Binding-site contacts:
Ligand atom C11 contacts residue TYR319 of chain 1.A at 3.2 Å (hydrophobic).
Ligand atom O15 contacts residue PRO252 of chain 1.A at 4.3 Å.
Ligand atom C12 contacts residue PRO252 of chain 1.A at 3.9 Å (hydrophobic).
Ligand atom C9 contacts residue TYR319 of chain 1.A at 2.8 Å (hydrophobic).
Ligand atom C10 contacts residue GLU318 of chain 1.A at 4.1 Å.
Ligand atom N7 contacts residue LEU320 of chain 1.A at 4.3 Å.
Ligand atom C1 contacts residue GLY321 of chain 1.A at 4.0 Å.
Ligand atom C9 contacts residue GLU318 of chain 1.A at 3.3 Å.
Ligand atom C10 contacts residue TYR319 of chain 1.A at 2.9 Å (hydrophobic).
Ligand atom O16 contacts residue GLY91 of chain 1.A at 4.0 Å.
Ligand atom C17 contacts residue GLU318 of chain 1.A at 4.3 Å.
Ligand atom C17 contacts residue THR322 of chain 1.A at 3.8 Å.
Ligand atom C14 contacts residue PRO252 of chain 1.A at 4.0 Å (hydrophobic).
Ligand atom N7 contacts residue GLU318 of chain 1.A at 3.8 Å.
Ligand atom O16 contacts residue PRO252 of chain 1.A at 3.9 Å.
Ligand atom N7 contacts residue TYR319 of chain 1.A at 3.7 Å.
Ligand atom C13 contacts residue PRO252 of chain 1.A at 4.2 Å (hydrophobic).
Ligand atom C17 contacts residue GLY321 of chain 1.A at 3.1 Å.
Ligand atom C8 contacts residue TYR319 of chain 1.A at 3.0 Å (hydrophobic).
Ligand atom C13 contacts residue TYR319 of chain 1.A at 3.4 Å (hydrophobic).
Ligand atom N7 contacts residue GLY321 of chain 1.A at 3.9 Å.
Ligand atom O15 contacts residue LEU320 of chain 1.A at 4.1 Å.
Ligand atom C8 contacts residue GLU318 of chain 1.A at 4.1 Å.
Ligand atom O16 contacts residue ALA251 of chain 1.A at 4.2 Å.
Ligand atom C12 contacts residue THR89 of chain 1.A at 4.2 Å.
Ligand atom C6 contacts residue GLY321 of chain 1.A at 4.3 Å.
Ligand atom C11 contacts residue THR89 of chain 1.A at 4.0 Å.
Ligand atom C12 contacts residue TYR319 of chain 1.A at 3.5 Å (hydrophobic).

Sequence of chain 1.A:
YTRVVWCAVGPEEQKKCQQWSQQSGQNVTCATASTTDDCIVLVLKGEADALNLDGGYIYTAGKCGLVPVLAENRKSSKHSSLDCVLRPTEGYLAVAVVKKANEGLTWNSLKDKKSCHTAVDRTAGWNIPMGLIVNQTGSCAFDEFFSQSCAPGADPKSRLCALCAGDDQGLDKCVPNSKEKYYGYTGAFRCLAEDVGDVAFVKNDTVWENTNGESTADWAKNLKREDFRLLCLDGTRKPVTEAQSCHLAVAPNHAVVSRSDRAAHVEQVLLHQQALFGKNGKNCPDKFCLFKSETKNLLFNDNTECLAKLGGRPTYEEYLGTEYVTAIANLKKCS

This small molecule binds to this protein.
Small molecule (SMILES): Cc1cccc(Nc2ccccc2C(=O)O)c1C